Sequence of chain 1.A:
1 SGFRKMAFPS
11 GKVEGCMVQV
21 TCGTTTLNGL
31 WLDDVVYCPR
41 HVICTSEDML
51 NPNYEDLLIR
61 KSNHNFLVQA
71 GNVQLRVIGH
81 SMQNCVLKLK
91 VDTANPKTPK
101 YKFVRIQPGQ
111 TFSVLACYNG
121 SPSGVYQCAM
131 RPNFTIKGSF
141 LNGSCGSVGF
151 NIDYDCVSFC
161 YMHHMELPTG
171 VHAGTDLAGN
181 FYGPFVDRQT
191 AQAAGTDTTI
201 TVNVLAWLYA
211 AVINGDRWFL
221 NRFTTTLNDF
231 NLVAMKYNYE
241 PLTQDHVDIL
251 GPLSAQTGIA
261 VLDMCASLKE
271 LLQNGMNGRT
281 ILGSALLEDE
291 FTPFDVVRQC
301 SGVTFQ

Sequence of chain 2.A:
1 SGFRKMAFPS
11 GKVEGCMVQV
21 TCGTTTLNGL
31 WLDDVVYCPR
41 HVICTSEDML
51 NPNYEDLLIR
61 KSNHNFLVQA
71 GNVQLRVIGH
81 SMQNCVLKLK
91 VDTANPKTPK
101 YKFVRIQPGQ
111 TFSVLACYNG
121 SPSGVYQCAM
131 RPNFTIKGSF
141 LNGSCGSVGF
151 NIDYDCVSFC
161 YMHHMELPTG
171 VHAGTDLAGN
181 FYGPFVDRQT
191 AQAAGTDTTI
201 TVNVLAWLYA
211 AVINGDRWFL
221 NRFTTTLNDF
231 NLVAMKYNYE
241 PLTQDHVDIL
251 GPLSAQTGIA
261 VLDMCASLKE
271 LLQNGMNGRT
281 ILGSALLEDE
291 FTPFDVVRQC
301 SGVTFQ

The small molecule below binds the protein below.
Small molecule (SMILES): CC(C)CC(=O)N[C@H](C(=O)N1C[C@H]2[C@@H]([C@H]1C(=O)N[C@H](CO)C[C@@H]1CCNC1=O)C2(C)C)C(C)(C)C

Binding-site contacts:
Ligand atom N23 contacts residue PHE140 of chain 2.A at 3.3 Å (h-bond).
Ligand atom C2 contacts residue GLU166 of chain 2.A at 3.7 Å.
Ligand atom C14 contacts residue HIS164 of chain 2.A at 3.6 Å.
Ligand atom C4 contacts residue LEU167 of chain 2.A at 3.6 Å (hydrophobic).
Ligand atom N23 contacts residue GLU166 of chain 2.A at 3.2 Å (salt-bridge).
Ligand atom C24 contacts residue GLU166 of chain 2.A at 3.6 Å.
Ligand atom C31 contacts residue GLU166 of chain 2.A at 3.6 Å.
Ligand atom C24 contacts residue HIS163 of chain 2.A at 3.7 Å.
Ligand atom O9 contacts residue CYS145 of chain 2.A at 2.5 Å (h-bond).
Ligand atom C4 contacts residue THR190 of chain 2.A at 3.2 Å.
Ligand atom N16 contacts residue CYS145 of chain 2.A at 3.0 Å (h-bond).
Ligand atom C22 contacts residue ASN142 of chain 2.A at 3.5 Å.
Ligand atom C8 contacts residue HIS41 of chain 2.A at 3.8 Å.
Ligand atom O26 contacts residue GLU166 of chain 2.A at 3.5 Å.
Ligand atom C34 contacts residue HIS41 of chain 2.A at 3.8 Å.
Ligand atom O29 contacts residue GLN189 of chain 2.A at 3.2 Å.
Ligand atom O26 contacts residue HIS172 of chain 2.A at 3.8 Å.
Ligand atom C3 contacts residue GLN192 of chain 2.A at 3.8 Å.
Ligand atom C1 contacts residue GLU166 of chain 2.A at 3.6 Å.
Ligand atom C16 contacts residue GLN189 of chain 2.A at 3.7 Å.
Ligand atom O33 contacts residue GLU166 of chain 2.A at 2.9 Å (salt-bridge).
Ligand atom O9 contacts residue GLY143 of chain 2.A at 3.3 Å (h-bond).
Ligand atom O26 contacts residue MET165 of chain 2.A at 3.8 Å.
Ligand atom C15 contacts residue HIS164 of chain 2.A at 3.8 Å.
Ligand atom C19 contacts residue CYS145 of chain 2.A at 3.1 Å (hydrophobic).
Ligand atom C13 contacts residue GLN189 of chain 2.A at 3.5 Å.
Ligand atom O9 contacts residue SER144 of chain 2.A at 3.4 Å (h-bond).
Ligand atom O26 contacts residue PHE140 of chain 2.A at 3.6 Å.
Ligand atom C25 contacts residue HIS41 of chain 2.A at 3.7 Å.
Ligand atom C8 contacts residue CYS145 of chain 2.A at 1.8 Å (hydrophobic).
Ligand atom C3 contacts residue MET165 of chain 2.A at 3.7 Å (hydrophobic).
Ligand atom O33 contacts residue MET165 of chain 2.A at 3.3 Å.
Ligand atom O26 contacts residue HIS163 of chain 2.A at 2.6 Å (h-bond).
Ligand atom C3 contacts residue ARG188 of chain 2.A at 3.3 Å.
Ligand atom C4 contacts residue GLN192 of chain 2.A at 3.4 Å.
Ligand atom N10 contacts residue GLU166 of chain 2.A at 3.0 Å (salt-bridge).
Ligand atom C9 contacts residue GLU166 of chain 2.A at 3.7 Å.
Ligand atom C17 contacts residue CYS145 of chain 2.A at 2.7 Å (hydrophobic).
Ligand atom N16 contacts residue HIS164 of chain 2.A at 3.0 Å (h-bond).
Ligand atom C21 contacts residue ASN142 of chain 2.A at 3.2 Å.